This small molecule binds to this protein.
Small molecule (SMILES): O=C1C(=O)N(Cc2ccc3c(c2C(=O)O)OCCO3)c2ccc(Br)cc21

Binding-site contacts:
Ligand atom C9 contacts residue ALA69 of chain 1.B at 3.8 Å (hydrophobic).
Ligand atom O18 contacts residue GLN66 of chain 1.B at 3.8 Å.
Ligand atom O25 contacts residue HIS142 of chain 1.A at 3.3 Å (h-bond).
Ligand atom O26 contacts residue GLU141 of chain 1.A at 3.0 Å (salt-bridge).
Ligand atom O1 contacts residue ALA140 of chain 1.A at 3.7 Å.
Ligand atom C3 contacts residue GLN139 of chain 1.A at 3.6 Å.
Ligand atom BR8 contacts residue LEU73 of chain 1.B at 3.8 Å.
Ligand atom O26 contacts residue ALA140 of chain 1.A at 3.9 Å.
Ligand atom C10 contacts residue THR145 of chain 1.A at 3.9 Å.
Ligand atom C11 contacts residue THR145 of chain 1.A at 3.6 Å.
Ligand atom O26 contacts residue THR145 of chain 1.A at 3.4 Å (h-bond).
Ligand atom BR8 contacts residue MET149 of chain 1.A at 3.8 Å.
Ligand atom O1 contacts residue GLN139 of chain 1.A at 3.8 Å.
Ligand atom C6 contacts residue THR145 of chain 1.A at 3.8 Å.
Ligand atom O25 contacts residue THR145 of chain 1.A at 2.8 Å (h-bond).
Ligand atom BR8 contacts residue TRP103 of chain 1.B at 3.6 Å.
Ligand atom O1 contacts residue GLU141 of chain 1.A at 3.9 Å.
Ligand atom C24 contacts residue HIS142 of chain 1.A at 3.5 Å.
Ligand atom O4 contacts residue GLN139 of chain 1.A at 2.5 Å (h-bond).
Ligand atom C22 contacts residue GLN66 of chain 1.B at 3.8 Å.
Ligand atom O26 contacts residue HIS142 of chain 1.A at 3.1 Å (h-bond).
Ligand atom C13 contacts residue THR96 of chain 1.B at 3.8 Å.
Ligand atom C19 contacts residue GLU141 of chain 1.A at 3.6 Å.
Ligand atom C6 contacts residue MET149 of chain 1.A at 3.4 Å (hydrophobic).
Ligand atom O4 contacts residue MET149 of chain 1.A at 3.8 Å.
Ligand atom C17 contacts residue GLN66 of chain 1.B at 3.4 Å.
Ligand atom C5 contacts residue THR145 of chain 1.A at 3.5 Å.
Ligand atom C9 contacts residue ALA100 of chain 1.B at 3.7 Å (hydrophobic).
Ligand atom C7 contacts residue ALA100 of chain 1.B at 4.0 Å (hydrophobic).
Ligand atom O21 contacts residue GLU141 of chain 1.A at 3.5 Å.
Ligand atom C15 contacts residue GLN66 of chain 1.B at 3.7 Å.
Ligand atom C10 contacts residue ALA69 of chain 1.B at 4.0 Å (hydrophobic).
Ligand atom O21 contacts residue HIS142 of chain 1.A at 3.1 Å (h-bond).
Ligand atom O4 contacts residue ALA140 of chain 1.A at 3.5 Å.
Ligand atom C7 contacts residue LEU73 of chain 1.B at 3.9 Å (hydrophobic).
Ligand atom C3 contacts residue THR145 of chain 1.A at 3.9 Å.
Ligand atom BR8 contacts residue ALA100 of chain 1.B at 3.8 Å.
Ligand atom C20 contacts residue HIS142 of chain 1.A at 3.0 Å.
Ligand atom C16 contacts residue GLN66 of chain 1.B at 3.3 Å.
Ligand atom C24 contacts residue THR145 of chain 1.A at 3.4 Å.

Sequence of chain 1.A:
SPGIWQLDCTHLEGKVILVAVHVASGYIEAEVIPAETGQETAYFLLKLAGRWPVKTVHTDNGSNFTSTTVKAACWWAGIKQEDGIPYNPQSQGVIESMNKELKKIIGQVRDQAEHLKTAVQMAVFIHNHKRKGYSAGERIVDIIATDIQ

Sequence of chain 1.B:
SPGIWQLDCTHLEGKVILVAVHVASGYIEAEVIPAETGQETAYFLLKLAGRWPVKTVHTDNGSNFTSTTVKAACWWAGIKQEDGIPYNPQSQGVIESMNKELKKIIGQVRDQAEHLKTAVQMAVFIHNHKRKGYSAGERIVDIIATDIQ